A small-molecule ligand and the protein it binds are described below.
Small molecule (SMILES): CC(=O)N[C@@H]1[C@@H](O)[C@H](O)[C@@H](CO)O[C@H]1O

Sequence of chain 4.A:
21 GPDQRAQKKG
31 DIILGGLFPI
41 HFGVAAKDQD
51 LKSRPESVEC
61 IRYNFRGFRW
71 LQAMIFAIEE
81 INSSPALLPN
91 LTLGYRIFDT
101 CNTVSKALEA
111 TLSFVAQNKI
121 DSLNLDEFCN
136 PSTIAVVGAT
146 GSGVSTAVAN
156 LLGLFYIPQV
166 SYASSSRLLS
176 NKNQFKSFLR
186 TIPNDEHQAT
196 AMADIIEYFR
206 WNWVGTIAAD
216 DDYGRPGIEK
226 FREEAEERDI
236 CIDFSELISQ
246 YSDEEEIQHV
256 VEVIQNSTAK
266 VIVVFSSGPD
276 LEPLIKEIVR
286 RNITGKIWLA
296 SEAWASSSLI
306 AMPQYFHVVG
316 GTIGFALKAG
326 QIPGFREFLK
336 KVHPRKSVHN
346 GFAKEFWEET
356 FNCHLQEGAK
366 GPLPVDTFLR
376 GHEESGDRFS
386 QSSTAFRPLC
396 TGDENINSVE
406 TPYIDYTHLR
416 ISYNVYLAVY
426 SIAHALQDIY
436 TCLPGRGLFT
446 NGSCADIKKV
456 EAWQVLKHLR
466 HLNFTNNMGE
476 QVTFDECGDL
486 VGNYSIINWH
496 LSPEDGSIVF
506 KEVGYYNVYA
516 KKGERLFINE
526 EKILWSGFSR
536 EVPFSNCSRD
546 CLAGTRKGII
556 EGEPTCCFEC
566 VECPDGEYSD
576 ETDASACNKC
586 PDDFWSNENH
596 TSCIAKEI

Binding-site contacts:
Ligand atom O5 contacts residue ASN468 of chain 4.A at 2.3 Å (h-bond).
Ligand atom C3 contacts residue ASN468 of chain 4.A at 3.8 Å.
Ligand atom C1 contacts residue ASN468 of chain 4.A at 1.4 Å.
Ligand atom O6 contacts residue TYR514 of chain 4.A at 3.5 Å (h-bond).
Ligand atom C5 contacts residue ASN468 of chain 4.A at 3.6 Å.
Ligand atom C6 contacts residue TYR514 of chain 4.A at 3.8 Å (hydrophobic).
Ligand atom C7 contacts residue ASN468 of chain 4.A at 3.7 Å.
Ligand atom C4 contacts residue ASN468 of chain 4.A at 4.2 Å.
Ligand atom C2 contacts residue ASN468 of chain 4.A at 2.5 Å.
Ligand atom C2 contacts residue GLN476 of chain 4.A at 4.2 Å.
Ligand atom O7 contacts residue ASN468 of chain 4.A at 3.9 Å.
Ligand atom C8 contacts residue GLN476 of chain 4.A at 4.0 Å.
Ligand atom O6 contacts residue THR478 of chain 4.A at 4.5 Å.
Ligand atom N2 contacts residue GLN476 of chain 4.A at 3.4 Å (h-bond).
Ligand atom C7 contacts residue GLN476 of chain 4.A at 4.2 Å.
Ligand atom N2 contacts residue ASN468 of chain 4.A at 3.0 Å (h-bond).
Ligand atom O4 contacts residue TYR514 of chain 4.A at 3.9 Å.
Ligand atom C4 contacts residue TYR514 of chain 4.A at 4.4 Å (hydrophobic).